A small-molecule ligand and the protein it binds are described below.
Small molecule (SMILES): CSC/C=C(/NCc1c(COP(=O)(O)O)cnc(C)c1O)C(=O)O

Binding-site contacts:
Ligand atom N contacts residue LYS211 of chain 1.D at 3.1 Å (salt-bridge).
Ligand atom O2 contacts residue VAL339 of chain 1.D at 3.6 Å.
Ligand atom O1 contacts residue ARG375 of chain 1.D at 2.9 Å (salt-bridge).
Ligand atom OP3 contacts residue ARG61 of chain 1.C at 2.8 Å (salt-bridge).
Ligand atom CE contacts residue TYR114 of chain 1.D at 3.3 Å (hydrophobic).
Ligand atom OP1 contacts residue TYR59 of chain 1.C at 3.5 Å (h-bond).
Ligand atom O3 contacts residue ASN161 of chain 1.D at 3.1 Å (h-bond).
Ligand atom OP2 contacts residue ARG61 of chain 1.C at 2.9 Å (salt-bridge).
Ligand atom C5 contacts residue TYR114 of chain 1.D at 3.5 Å (hydrophobic).
Ligand atom P contacts residue TYR59 of chain 1.C at 3.4 Å.
Ligand atom C4A contacts residue LYS211 of chain 1.D at 3.0 Å.
Ligand atom P contacts residue ARG61 of chain 1.C at 3.6 Å.
Ligand atom OP3 contacts residue GLY89 of chain 1.D at 3.1 Å (h-bond).
Ligand atom C4A contacts residue TYR114 of chain 1.D at 3.2 Å (hydrophobic).
Ligand atom P contacts residue SER208 of chain 1.D at 3.5 Å.
Ligand atom O2 contacts residue THR355 of chain 1.D at 2.9 Å.
Ligand atom O1 contacts residue ASN161 of chain 1.D at 3.5 Å (h-bond).
Ligand atom C4 contacts residue TYR114 of chain 1.D at 3.6 Å (hydrophobic).
Ligand atom OP3 contacts residue MET90 of chain 1.D at 2.8 Å (h-bond).
Ligand atom C2A contacts residue ASP186 of chain 1.D at 3.4 Å.
Ligand atom C2 contacts residue ASP186 of chain 1.D at 3.5 Å.
Ligand atom OP4 contacts residue SER208 of chain 1.D at 3.0 Å (h-bond).
Ligand atom OP3 contacts residue SER88 of chain 1.D at 3.4 Å.
Ligand atom O2 contacts residue ARG375 of chain 1.D at 3.0 Å (salt-bridge).
Ligand atom OP1 contacts residue THR210 of chain 1.D at 2.7 Å (h-bond).
Ligand atom OP1 contacts residue GLY89 of chain 1.D at 3.0 Å (h-bond).
Ligand atom O1 contacts residue LEU341 of chain 1.D at 3.1 Å.
Ligand atom CB contacts residue TYR114 of chain 1.D at 3.2 Å (hydrophobic).
Ligand atom OP4 contacts residue GLY89 of chain 1.D at 3.4 Å.
Ligand atom P contacts residue GLY89 of chain 1.D at 3.5 Å.
Ligand atom OP1 contacts residue SER208 of chain 1.D at 2.7 Å (h-bond).
Ligand atom OP2 contacts residue TYR59 of chain 1.C at 2.5 Å (h-bond).
Ligand atom C4 contacts residue LYS211 of chain 1.D at 3.6 Å.
Ligand atom N1 contacts residue ASP186 of chain 1.D at 2.8 Å (salt-bridge).
Ligand atom C contacts residue THR355 of chain 1.D at 3.5 Å.
Ligand atom N contacts residue TYR114 of chain 1.D at 3.2 Å.
Ligand atom CA contacts residue TYR114 of chain 1.D at 3.4 Å (hydrophobic).
Ligand atom C5A contacts residue TYR114 of chain 1.D at 3.5 Å (hydrophobic).
Ligand atom O2 contacts residue SER340 of chain 1.D at 2.9 Å (h-bond).
Ligand atom CA contacts residue LYS211 of chain 1.D at 3.5 Å.

Sequence of chain 1.D:
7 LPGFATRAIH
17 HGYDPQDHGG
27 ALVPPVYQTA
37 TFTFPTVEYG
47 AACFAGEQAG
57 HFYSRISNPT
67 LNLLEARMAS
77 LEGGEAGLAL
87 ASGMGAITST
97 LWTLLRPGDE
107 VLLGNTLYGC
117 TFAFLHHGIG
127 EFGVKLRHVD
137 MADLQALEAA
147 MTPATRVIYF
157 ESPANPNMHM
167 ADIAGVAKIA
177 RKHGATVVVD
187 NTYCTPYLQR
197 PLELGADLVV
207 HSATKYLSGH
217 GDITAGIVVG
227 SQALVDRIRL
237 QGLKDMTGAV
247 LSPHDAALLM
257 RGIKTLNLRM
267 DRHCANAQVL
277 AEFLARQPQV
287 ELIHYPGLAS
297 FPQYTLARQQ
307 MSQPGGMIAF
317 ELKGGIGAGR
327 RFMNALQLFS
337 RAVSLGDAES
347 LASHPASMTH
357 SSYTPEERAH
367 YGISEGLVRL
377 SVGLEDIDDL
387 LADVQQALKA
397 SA

Sequence of chain 1.C:
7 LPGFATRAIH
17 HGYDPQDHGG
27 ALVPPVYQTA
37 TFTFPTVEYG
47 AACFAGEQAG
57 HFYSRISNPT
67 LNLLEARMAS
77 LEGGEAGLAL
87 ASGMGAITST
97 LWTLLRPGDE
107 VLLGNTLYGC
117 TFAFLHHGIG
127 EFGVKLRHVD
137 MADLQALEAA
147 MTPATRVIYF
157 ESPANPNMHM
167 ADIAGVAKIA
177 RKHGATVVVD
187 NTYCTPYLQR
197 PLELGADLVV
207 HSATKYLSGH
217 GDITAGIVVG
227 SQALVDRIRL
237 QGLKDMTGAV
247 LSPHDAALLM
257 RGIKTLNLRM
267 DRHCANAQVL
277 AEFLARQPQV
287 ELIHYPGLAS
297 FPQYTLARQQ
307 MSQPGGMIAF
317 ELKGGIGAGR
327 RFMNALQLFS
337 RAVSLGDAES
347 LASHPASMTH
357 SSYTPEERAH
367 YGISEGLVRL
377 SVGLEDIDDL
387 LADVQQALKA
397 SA